Sequence of chain 1.B:
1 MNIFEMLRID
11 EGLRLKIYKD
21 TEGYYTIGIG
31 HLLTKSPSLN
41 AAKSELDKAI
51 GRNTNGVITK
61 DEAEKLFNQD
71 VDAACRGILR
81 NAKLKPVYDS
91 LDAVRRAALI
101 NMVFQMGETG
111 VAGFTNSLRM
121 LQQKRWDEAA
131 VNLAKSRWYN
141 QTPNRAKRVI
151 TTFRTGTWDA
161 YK

Binding-site contacts:
Ligand atom C4 contacts residue ILE100 of chain 1.B at 3.7 Å (hydrophobic).
Ligand atom S1 contacts residue TYR88 of chain 1.B at 3.4 Å (h-bond).
Ligand atom C7 contacts residue ASP72 of chain 1.B at 3.7 Å.
Ligand atom C4 contacts residue TYR88 of chain 1.B at 4.1 Å (hydrophobic).
Ligand atom C3 contacts residue CYS75 of chain 1.B at 3.4 Å (hydrophobic).
Ligand atom C6 contacts residue VAL71 of chain 1.B at 4.2 Å (hydrophobic).
Ligand atom C6 contacts residue ASP72 of chain 1.B at 4.5 Å.
Ligand atom C6 contacts residue PHE4 of chain 1.B at 4.2 Å (hydrophobic).
Ligand atom C5 contacts residue CYS75 of chain 1.B at 4.2 Å (hydrophobic).
Ligand atom S1 contacts residue ILE100 of chain 1.B at 4.0 Å.
Ligand atom C2 contacts residue CYS75 of chain 1.B at 3.8 Å (hydrophobic).
Ligand atom C7 contacts residue CYS75 of chain 1.B at 3.7 Å (hydrophobic).
Ligand atom S1 contacts residue CYS75 of chain 1.B at 2.0 Å (h-bond).
Ligand atom C4 contacts residue CYS75 of chain 1.B at 3.0 Å (hydrophobic).

The small molecule below binds the protein below.
Small molecule (SMILES): CC1(C)C=C(CSS(C)(=O)=O)C(C)(C)N1[O]